Binding-site contacts:
Ligand atom C17 contacts residue PRO48 of chain 1.W at 3.6 Å (hydrophobic).
Ligand atom O32 contacts residue TYR61 of chain 1.W at 3.6 Å (h-bond).
Ligand atom C30 contacts residue TRP37 of chain 1.W at 3.6 Å (hydrophobic).
Ligand atom O53 contacts residue TYR98 of chain 1.X at 3.6 Å.
Ligand atom C30 contacts residue TYR47 of chain 1.W at 3.5 Å (hydrophobic).
Ligand atom C56 contacts residue PHE42 of chain 1.X at 3.6 Å (hydrophobic).
Ligand atom C13 contacts residue ILE58 of chain 1.W at 3.5 Å (hydrophobic).
Ligand atom O10 contacts residue HIS64 of chain 1.W at 3.2 Å.
Ligand atom C28 contacts residue SER60 of chain 1.W at 3.6 Å.
Ligand atom C48 contacts residue ASN99 of chain 1.X at 3.4 Å.
Ligand atom N42 contacts residue ILE105 of chain 1.X at 3.5 Å.
Ligand atom C14 contacts residue ILE58 of chain 1.W at 3.3 Å (hydrophobic).
Ligand atom C25 contacts residue TYR47 of chain 1.W at 3.5 Å (hydrophobic).
Ligand atom O32 contacts residue HIS64 of chain 1.W at 2.8 Å (h-bond).
Ligand atom C29 contacts residue TRP37 of chain 1.W at 3.5 Å (hydrophobic).
Ligand atom O35 contacts residue ASP104 of chain 1.X at 3.5 Å (salt-bridge).
Ligand atom C21 contacts residue ILE58 of chain 1.W at 3.5 Å (hydrophobic).
Ligand atom C51 contacts residue ASN99 of chain 1.X at 3.4 Å.
Ligand atom C66 contacts residue PRO41 of chain 1.X at 3.2 Å (hydrophobic).
Ligand atom C5 contacts residue TYR61 of chain 1.W at 3.2 Å (hydrophobic).
Ligand atom N20 contacts residue PRO48 of chain 1.W at 3.5 Å.
Ligand atom C17 contacts residue ILE58 of chain 1.W at 3.5 Å (hydrophobic).
Ligand atom N24 contacts residue HIS59 of chain 1.W at 3.3 Å.
Ligand atom N20 contacts residue ARG56 of chain 1.W at 2.9 Å (salt-bridge).
Ligand atom C41 contacts residue ILE105 of chain 1.X at 3.5 Å (hydrophobic).
Ligand atom O27 contacts residue TYR47 of chain 1.W at 2.8 Å (h-bond).
Ligand atom C29 contacts residue SER60 of chain 1.W at 3.4 Å.
Ligand atom O32 contacts residue SER60 of chain 1.W at 2.6 Å (h-bond).
Ligand atom C59 contacts residue PRO41 of chain 1.X at 3.5 Å (hydrophobic).
Ligand atom C19 contacts residue PRO48 of chain 1.W at 3.2 Å (hydrophobic).
Ligand atom O35 contacts residue HIS59 of chain 1.W at 3.6 Å (h-bond).
Ligand atom C23 contacts residue HIS59 of chain 1.W at 3.4 Å.
Ligand atom C28 contacts residue TYR47 of chain 1.W at 3.6 Å (hydrophobic).
Ligand atom C66 contacts residue GLN44 of chain 1.X at 3.3 Å.
Ligand atom O53 contacts residue ASN99 of chain 1.X at 2.8 Å (h-bond).
Ligand atom S18 contacts residue PRO48 of chain 1.W at 3.5 Å.
Ligand atom C40 contacts residue PHE38 of chain 1.X at 3.5 Å (hydrophobic).
Ligand atom O10 contacts residue PHE40 of chain 1.W at 3.1 Å.
Ligand atom C7 contacts residue TYR61 of chain 1.W at 3.3 Å (hydrophobic).
Ligand atom C8 contacts residue TYR61 of chain 1.W at 3.2 Å (hydrophobic).

This protein binds this small molecule.
Small molecule (SMILES): Cc1ncsc1-c1ccc(CNC(=O)[C@@H]2C[C@@H](O)CN2C(=O)[C@@H](NC(=O)CCC2CCN(c3nc(N(C)CCC(=O)NC4CC4)nc(N(C)Cc4c(C)nn(C)c4C)n3)CC2)C(C)(C)C)cc1

Sequence of chain 1.W:
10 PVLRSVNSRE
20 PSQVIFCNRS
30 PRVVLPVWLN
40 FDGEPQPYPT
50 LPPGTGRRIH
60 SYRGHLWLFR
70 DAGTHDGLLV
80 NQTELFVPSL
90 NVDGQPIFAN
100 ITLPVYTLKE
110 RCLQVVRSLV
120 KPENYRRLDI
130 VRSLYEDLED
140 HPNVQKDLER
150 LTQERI

Sequence of chain 1.X:
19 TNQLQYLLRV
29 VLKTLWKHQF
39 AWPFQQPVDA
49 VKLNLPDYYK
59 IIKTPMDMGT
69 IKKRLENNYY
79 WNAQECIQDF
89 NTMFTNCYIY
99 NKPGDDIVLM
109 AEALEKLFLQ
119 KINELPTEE